Sequence of chain 48.A:
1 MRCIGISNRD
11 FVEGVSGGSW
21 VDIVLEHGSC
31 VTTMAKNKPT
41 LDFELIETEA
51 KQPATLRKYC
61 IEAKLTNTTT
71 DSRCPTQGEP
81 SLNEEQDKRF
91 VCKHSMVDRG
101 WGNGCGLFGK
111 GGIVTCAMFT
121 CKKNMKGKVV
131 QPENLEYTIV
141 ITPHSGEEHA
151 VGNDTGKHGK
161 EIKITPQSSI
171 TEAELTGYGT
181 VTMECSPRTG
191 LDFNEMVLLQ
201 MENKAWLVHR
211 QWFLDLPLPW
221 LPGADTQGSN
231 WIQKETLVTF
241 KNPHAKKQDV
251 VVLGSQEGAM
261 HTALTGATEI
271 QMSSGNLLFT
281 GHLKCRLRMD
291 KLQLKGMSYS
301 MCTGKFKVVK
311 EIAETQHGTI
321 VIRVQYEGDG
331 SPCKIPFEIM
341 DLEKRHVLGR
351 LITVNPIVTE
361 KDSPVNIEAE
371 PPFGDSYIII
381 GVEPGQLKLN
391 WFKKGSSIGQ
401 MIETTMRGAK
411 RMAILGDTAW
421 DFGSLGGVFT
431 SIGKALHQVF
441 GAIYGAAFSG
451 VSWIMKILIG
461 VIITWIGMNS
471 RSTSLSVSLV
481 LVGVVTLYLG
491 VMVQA

This protein binds this small molecule.
Small molecule (SMILES): CC(=O)N[C@H]1[C@H](O[C@H]2[C@H](O)[C@@H](NC(C)=O)CO[C@@H]2CO)O[C@H](CO)[C@@H](O)[C@@H]1O

Sequence of chain 37.A:
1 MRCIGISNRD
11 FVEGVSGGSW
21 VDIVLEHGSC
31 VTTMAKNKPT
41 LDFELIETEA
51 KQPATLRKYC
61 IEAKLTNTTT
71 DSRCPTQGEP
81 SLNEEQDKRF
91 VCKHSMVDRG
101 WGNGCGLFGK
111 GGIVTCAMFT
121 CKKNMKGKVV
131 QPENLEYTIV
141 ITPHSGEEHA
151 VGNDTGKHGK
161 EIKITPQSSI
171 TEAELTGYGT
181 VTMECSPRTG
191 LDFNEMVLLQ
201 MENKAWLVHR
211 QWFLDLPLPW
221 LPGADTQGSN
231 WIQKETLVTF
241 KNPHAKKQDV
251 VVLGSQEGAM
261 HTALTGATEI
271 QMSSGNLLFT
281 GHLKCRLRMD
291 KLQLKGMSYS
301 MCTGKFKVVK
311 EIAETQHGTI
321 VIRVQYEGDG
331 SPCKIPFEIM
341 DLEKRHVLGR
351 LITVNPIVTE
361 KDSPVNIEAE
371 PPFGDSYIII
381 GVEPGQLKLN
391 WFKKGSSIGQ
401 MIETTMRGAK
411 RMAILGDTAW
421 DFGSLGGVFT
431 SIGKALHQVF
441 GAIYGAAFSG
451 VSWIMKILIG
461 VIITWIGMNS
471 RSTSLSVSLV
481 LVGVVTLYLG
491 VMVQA

Binding-site contacts:
Ligand atom C2 contacts residue ASN153 of chain 37.A at 2.5 Å.
Ligand atom C6 contacts residue GLY156 of chain 37.A at 3.8 Å.
Ligand atom C1 contacts residue ASN153 of chain 37.A at 1.4 Å.
Ligand atom O3 contacts residue HIS149 of chain 37.A at 4.2 Å.
Ligand atom C1 contacts residue HIS158 of chain 37.A at 4.2 Å.
Ligand atom C8 contacts residue GLY102 of chain 48.A at 3.5 Å.
Ligand atom C5 contacts residue HIS149 of chain 37.A at 4.2 Å.
Ligand atom C2 contacts residue HIS149 of chain 37.A at 3.4 Å.
Ligand atom C7 contacts residue ASN153 of chain 37.A at 4.1 Å.
Ligand atom C4 contacts residue HIS149 of chain 37.A at 3.7 Å.
Ligand atom O5 contacts residue HIS158 of chain 37.A at 3.2 Å.
Ligand atom O5 contacts residue THR155 of chain 37.A at 3.9 Å.
Ligand atom N2 contacts residue ASN153 of chain 37.A at 3.1 Å (h-bond).
Ligand atom O6 contacts residue HIS158 of chain 37.A at 3.5 Å.
Ligand atom O6 contacts residue HIS149 of chain 37.A at 3.5 Å.
Ligand atom O5 contacts residue HIS149 of chain 37.A at 3.6 Å (h-bond).
Ligand atom C4 contacts residue ASN153 of chain 37.A at 4.2 Å.
Ligand atom C5 contacts residue ASN153 of chain 37.A at 3.6 Å.
Ligand atom C3 contacts residue HIS149 of chain 37.A at 4.3 Å.
Ligand atom O5 contacts residue ASN153 of chain 37.A at 2.3 Å (h-bond).
Ligand atom C5 contacts residue GLY156 of chain 37.A at 4.1 Å.
Ligand atom C6 contacts residue HIS158 of chain 37.A at 3.6 Å.
Ligand atom C3 contacts residue ASN153 of chain 37.A at 3.9 Å.
Ligand atom N2 contacts residue HIS149 of chain 37.A at 4.2 Å.
Ligand atom C8 contacts residue ASN153 of chain 37.A at 4.5 Å.
Ligand atom O7 contacts residue HIS149 of chain 37.A at 3.3 Å.
Ligand atom C7 contacts residue HIS149 of chain 37.A at 4.3 Å.
Ligand atom C1 contacts residue THR155 of chain 37.A at 3.9 Å.
Ligand atom C1 contacts residue HIS149 of chain 37.A at 3.6 Å.
Ligand atom C5 contacts residue HIS158 of chain 37.A at 4.0 Å.
Ligand atom O5 contacts residue GLY156 of chain 37.A at 4.1 Å.